This protein binds this small molecule.
Small molecule (SMILES): CC(C)[C@@H]1NC(=O)C[C@H](O)[C@H](Cc2ccc3ccccc3c2)NC(=O)CCCCCCCCCCCNC1=O

Sequence of chain 1.B:
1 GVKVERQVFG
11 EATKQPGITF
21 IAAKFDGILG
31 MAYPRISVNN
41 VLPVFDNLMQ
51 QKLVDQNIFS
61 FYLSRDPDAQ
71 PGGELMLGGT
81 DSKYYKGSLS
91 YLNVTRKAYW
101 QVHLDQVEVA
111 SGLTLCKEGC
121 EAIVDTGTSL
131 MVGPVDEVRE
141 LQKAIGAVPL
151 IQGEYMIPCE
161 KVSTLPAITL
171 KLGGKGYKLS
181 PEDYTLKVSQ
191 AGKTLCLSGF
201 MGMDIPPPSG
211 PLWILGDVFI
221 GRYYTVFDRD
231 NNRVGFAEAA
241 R

Binding-site contacts:
Ligand atom NAB contacts residue GLU154 of chain 1.B at 3.0 Å (salt-bridge).
Ligand atom CBB contacts residue GLN190 of chain 1.B at 3.9 Å.
Ligand atom CAO contacts residue VAL188 of chain 1.B at 3.7 Å (hydrophobic).
Ligand atom CAD contacts residue VAL188 of chain 1.B at 4.0 Å (hydrophobic).
Ligand atom CAP contacts residue VAL188 of chain 1.B at 3.7 Å (hydrophobic).
Ligand atom CG1 contacts residue THR19 of chain 1.B at 4.0 Å.
Ligand atom CAS contacts residue GLN152 of chain 1.B at 3.7 Å.
Ligand atom CAU contacts residue ILE151 of chain 1.B at 3.7 Å (hydrophobic).
Ligand atom CAD contacts residue GLU154 of chain 1.B at 4.3 Å.
Ligand atom CBI contacts residue MET156 of chain 1.B at 3.9 Å (hydrophobic).
Ligand atom OBM contacts residue GLU154 of chain 1.B at 2.6 Å (salt-bridge).
Ligand atom CAS contacts residue ILE151 of chain 1.B at 3.8 Å (hydrophobic).
Ligand atom CAV contacts residue LEU150 of chain 1.B at 4.1 Å (hydrophobic).
Ligand atom CAR contacts residue LEU150 of chain 1.B at 4.0 Å (hydrophobic).
Ligand atom CBF contacts residue GLN190 of chain 1.B at 3.8 Å.
Ligand atom CAR contacts residue VAL188 of chain 1.B at 4.3 Å (hydrophobic).
Ligand atom CAE contacts residue GLU154 of chain 1.B at 4.0 Å.
Ligand atom CAJ contacts residue GLN152 of chain 1.B at 4.3 Å.
Ligand atom CBF contacts residue VAL188 of chain 1.B at 4.1 Å (hydrophobic).
Ligand atom CAS contacts residue LEU150 of chain 1.B at 4.3 Å (hydrophobic).
Ligand atom CBG contacts residue GLN190 of chain 1.B at 3.6 Å.
Ligand atom CAG contacts residue GLU154 of chain 1.B at 4.2 Å.
Ligand atom CAR contacts residue LEU197 of chain 1.B at 4.1 Å (hydrophobic).
Ligand atom CAQ contacts residue VAL188 of chain 1.B at 4.0 Å (hydrophobic).
Ligand atom CBI contacts residue VAL188 of chain 1.B at 4.2 Å (hydrophobic).
Ligand atom CAS contacts residue GLU154 of chain 1.B at 3.5 Å.
Ligand atom CAM contacts residue VAL188 of chain 1.B at 3.8 Å (hydrophobic).
Ligand atom CG2 contacts residue ILE18 of chain 1.B at 4.3 Å (hydrophobic).
Ligand atom CBA contacts residue GLN190 of chain 1.B at 3.4 Å.
Ligand atom CAP contacts residue MET156 of chain 1.B at 4.3 Å (hydrophobic).
Ligand atom CAR contacts residue GLU154 of chain 1.B at 3.8 Å.
Ligand atom CBH contacts residue LEU195 of chain 1.B at 3.9 Å (hydrophobic).
Ligand atom CAN contacts residue VAL188 of chain 1.B at 3.7 Å (hydrophobic).
Ligand atom CBF contacts residue SER189 of chain 1.B at 4.2 Å.
Ligand atom CAJ contacts residue GLU154 of chain 1.B at 3.7 Å.
Ligand atom CAQ contacts residue MET156 of chain 1.B at 4.1 Å (hydrophobic).
Ligand atom CAF contacts residue GLU154 of chain 1.B at 3.9 Å.
Ligand atom CBI contacts residue LEU195 of chain 1.B at 4.2 Å (hydrophobic).
Ligand atom CAQ contacts residue LEU150 of chain 1.B at 3.6 Å (hydrophobic).
Ligand atom CG1 contacts residue ILE18 of chain 1.B at 4.0 Å (hydrophobic).